Sequence of chain 25.C:
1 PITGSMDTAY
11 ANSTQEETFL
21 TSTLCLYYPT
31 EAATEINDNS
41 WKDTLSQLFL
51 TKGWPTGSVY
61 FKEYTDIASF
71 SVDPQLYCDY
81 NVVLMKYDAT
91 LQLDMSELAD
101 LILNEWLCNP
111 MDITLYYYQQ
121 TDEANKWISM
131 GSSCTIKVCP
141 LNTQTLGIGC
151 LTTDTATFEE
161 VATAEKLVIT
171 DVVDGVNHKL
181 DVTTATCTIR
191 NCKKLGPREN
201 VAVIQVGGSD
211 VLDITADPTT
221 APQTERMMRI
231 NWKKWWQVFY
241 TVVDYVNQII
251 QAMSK

Binding-site contacts:
Ligand atom C1 contacts residue ASN12 of chain 25.C at 2.2 Å.
Ligand atom N2 contacts residue ASN12 of chain 25.C at 3.8 Å.
Ligand atom C5 contacts residue ASN12 of chain 25.C at 4.1 Å.
Ligand atom O7 contacts residue ASN12 of chain 25.C at 3.7 Å.
Ligand atom C7 contacts residue ASN12 of chain 25.C at 3.9 Å.
Ligand atom C2 contacts residue ASN12 of chain 25.C at 3.2 Å.
Ligand atom O5 contacts residue ASN12 of chain 25.C at 2.7 Å (h-bond).

A small-molecule ligand and the protein it binds are described below.
Small molecule (SMILES): CC(=O)N[C@H]1[C@H](O[C@H]2[C@H](O)[C@@H](NC(C)=O)CO[C@@H]2CO)O[C@H](CO)[C@@H](O)[C@@H]1O